The small molecule below binds the protein below.
Small molecule (SMILES): N[C@H](CO)C(=O)O

Sequence of chain 2.A:
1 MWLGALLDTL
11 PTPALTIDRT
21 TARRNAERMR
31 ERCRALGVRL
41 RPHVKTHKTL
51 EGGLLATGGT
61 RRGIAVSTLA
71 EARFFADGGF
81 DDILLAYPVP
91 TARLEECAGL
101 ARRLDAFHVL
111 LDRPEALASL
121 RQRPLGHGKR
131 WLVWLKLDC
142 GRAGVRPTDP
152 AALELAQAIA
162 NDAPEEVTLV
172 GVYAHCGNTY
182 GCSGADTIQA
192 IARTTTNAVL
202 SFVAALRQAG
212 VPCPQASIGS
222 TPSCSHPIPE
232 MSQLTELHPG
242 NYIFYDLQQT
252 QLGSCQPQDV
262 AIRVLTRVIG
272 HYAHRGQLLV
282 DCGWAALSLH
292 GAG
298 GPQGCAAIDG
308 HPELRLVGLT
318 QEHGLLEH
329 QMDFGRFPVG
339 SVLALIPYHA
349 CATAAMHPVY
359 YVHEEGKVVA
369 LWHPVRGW

Binding-site contacts:
Ligand atom O contacts residue TRP285 of chain 2.A at 4.5 Å.
Ligand atom OXT contacts residue ARG143 of chain 1.A at 3.9 Å.
Ligand atom O contacts residue THR317 of chain 2.A at 4.0 Å.
Ligand atom CA contacts residue HIS176 of chain 1.A at 4.1 Å.
Ligand atom N contacts residue ARG143 of chain 1.A at 4.1 Å.
Ligand atom CB contacts residue HIS176 of chain 1.A at 3.7 Å.
Ligand atom C contacts residue LYS45 of chain 1.A at 3.3 Å.
Ligand atom N contacts residue HIS176 of chain 1.A at 3.4 Å (h-bond).
Ligand atom C contacts residue THR317 of chain 2.A at 4.0 Å.
Ligand atom CA contacts residue PLP1 of chain 1.B at 3.6 Å.
Ligand atom N contacts residue LYS45 of chain 1.A at 2.9 Å (salt-bridge).
Ligand atom O contacts residue LYS45 of chain 1.A at 3.8 Å.
Ligand atom OXT contacts residue PLP1 of chain 1.B at 3.5 Å (h-bond).
Ligand atom OXT contacts residue THR317 of chain 2.A at 3.7 Å.
Ligand atom C contacts residue GLN318 of chain 2.A at 4.0 Å.
Ligand atom C contacts residue PLP1 of chain 1.B at 4.2 Å.
Ligand atom OXT contacts residue LYS45 of chain 1.A at 3.5 Å (salt-bridge).
Ligand atom OG contacts residue TYR181 of chain 1.A at 3.7 Å.
Ligand atom OXT contacts residue GLN318 of chain 2.A at 4.0 Å.
Ligand atom CA contacts residue LYS45 of chain 1.A at 3.1 Å.
Ligand atom N contacts residue PLP1 of chain 1.B at 2.8 Å.
Ligand atom O contacts residue GLN318 of chain 2.A at 3.3 Å (h-bond).

Sequence of chain 1.A:
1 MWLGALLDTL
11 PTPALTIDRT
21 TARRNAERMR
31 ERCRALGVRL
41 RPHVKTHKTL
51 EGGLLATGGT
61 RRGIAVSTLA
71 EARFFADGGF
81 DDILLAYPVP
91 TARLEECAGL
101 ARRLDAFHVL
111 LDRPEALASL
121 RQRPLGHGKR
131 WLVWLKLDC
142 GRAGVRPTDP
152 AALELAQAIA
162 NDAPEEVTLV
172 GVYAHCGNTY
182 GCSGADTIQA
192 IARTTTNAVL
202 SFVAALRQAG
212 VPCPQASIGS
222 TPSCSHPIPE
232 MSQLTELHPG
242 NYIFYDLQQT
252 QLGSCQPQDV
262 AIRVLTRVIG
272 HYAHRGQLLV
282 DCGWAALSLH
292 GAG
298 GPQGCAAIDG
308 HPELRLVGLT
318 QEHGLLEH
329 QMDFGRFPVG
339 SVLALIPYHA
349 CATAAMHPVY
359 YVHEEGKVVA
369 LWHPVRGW